Sequence of chain 1.E:
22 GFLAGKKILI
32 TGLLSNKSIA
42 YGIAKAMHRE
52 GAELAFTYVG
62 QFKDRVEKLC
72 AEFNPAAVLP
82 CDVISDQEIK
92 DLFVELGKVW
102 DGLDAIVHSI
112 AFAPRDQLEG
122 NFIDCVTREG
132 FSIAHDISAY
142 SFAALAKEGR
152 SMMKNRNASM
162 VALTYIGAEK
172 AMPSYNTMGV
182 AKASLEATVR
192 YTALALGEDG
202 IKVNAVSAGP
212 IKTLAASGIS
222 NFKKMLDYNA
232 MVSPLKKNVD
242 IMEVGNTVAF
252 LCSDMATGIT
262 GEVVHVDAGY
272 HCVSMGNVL

Binding-site contacts:
Ligand atom C6 contacts residue NAD1 of chain 1.AA at 3.4 Å.
Ligand atom C14 contacts residue TYR176 of chain 1.E at 3.6 Å (hydrophobic).
Ligand atom C8 contacts residue NAD1 of chain 1.AA at 3.5 Å.
Ligand atom N9 contacts residue TYR176 of chain 1.E at 3.7 Å.
Ligand atom C3 contacts residue ALA112 of chain 1.E at 3.9 Å (hydrophobic).
Ligand atom C16 contacts residue TYR166 of chain 1.E at 3.8 Å (hydrophobic).
Ligand atom C22 contacts residue MET226 of chain 1.E at 3.7 Å (hydrophobic).
Ligand atom C15 contacts residue MET226 of chain 1.E at 3.9 Å (hydrophobic).
Ligand atom C20 contacts residue PHE113 of chain 1.E at 3.8 Å (hydrophobic).
Ligand atom C15 contacts residue TYR166 of chain 1.E at 3.4 Å (hydrophobic).
Ligand atom O21 contacts residue TYR176 of chain 1.E at 3.8 Å.
Ligand atom C3 contacts residue NAD1 of chain 1.AA at 3.5 Å.
Ligand atom C19 contacts residue ALA114 of chain 1.E at 3.5 Å (hydrophobic).
Ligand atom N7 contacts residue NAD1 of chain 1.AA at 2.8 Å (h-bond).
Ligand atom C13 contacts residue TYR176 of chain 1.E at 3.5 Å (hydrophobic).
Ligand atom C22 contacts residue PRO174 of chain 1.E at 3.4 Å (hydrophobic).
Ligand atom O21 contacts residue MET226 of chain 1.E at 3.3 Å.
Ligand atom C11 contacts residue TYR176 of chain 1.E at 3.9 Å (hydrophobic).
Ligand atom C19 contacts residue PHE113 of chain 1.E at 3.9 Å (hydrophobic).
Ligand atom C10 contacts residue NAD1 of chain 1.AA at 3.5 Å.
Ligand atom C18 contacts residue LEU119 of chain 1.E at 3.9 Å (hydrophobic).
Ligand atom C23 contacts residue SER175 of chain 1.E at 3.8 Å.
Ligand atom C22 contacts residue TYR176 of chain 1.E at 4.0 Å (hydrophobic).
Ligand atom O21 contacts residue PRO174 of chain 1.E at 3.5 Å (h-bond).
Ligand atom C23 contacts residue ILE220 of chain 1.E at 3.9 Å (hydrophobic).
Ligand atom C17 contacts residue ALA216 of chain 1.E at 3.4 Å (hydrophobic).
Ligand atom C12 contacts residue TYR176 of chain 1.E at 3.7 Å (hydrophobic).
Ligand atom C20 contacts residue ALA112 of chain 1.E at 3.9 Å (hydrophobic).
Ligand atom C14 contacts residue MET226 of chain 1.E at 3.6 Å (hydrophobic).
Ligand atom C22 contacts residue TYR166 of chain 1.E at 3.9 Å (hydrophobic).
Ligand atom C17 contacts residue LEU119 of chain 1.E at 3.5 Å (hydrophobic).
Ligand atom N7 contacts residue TYR176 of chain 1.E at 2.9 Å (h-bond).
Ligand atom C2 contacts residue ALA216 of chain 1.E at 3.8 Å (hydrophobic).
Ligand atom C5 contacts residue TYR176 of chain 1.E at 3.8 Å (hydrophobic).
Ligand atom C8 contacts residue TYR176 of chain 1.E at 3.5 Å (hydrophobic).
Ligand atom C10 contacts residue PHE223 of chain 1.E at 3.7 Å (hydrophobic).
Ligand atom C11 contacts residue PHE223 of chain 1.E at 3.8 Å (hydrophobic).
Ligand atom C15 contacts residue TYR176 of chain 1.E at 3.9 Å (hydrophobic).
Ligand atom C6 contacts residue TYR176 of chain 1.E at 3.6 Å (hydrophobic).
Ligand atom C4 contacts residue ALA216 of chain 1.E at 3.5 Å (hydrophobic).

The small molecule below binds the protein below.
Small molecule (SMILES): COc1ccc(Cn2cnc3cc4c(cc32)CCCC4)cc1C